This protein binds this small molecule.
Small molecule (SMILES): CC(=O)N[C@@H]1[C@@H](O)[C@H](O)[C@@H](CO)O[C@H]1O

Binding-site contacts:
Ligand atom N2 contacts residue ASN606 of chain 1.H at 2.9 Å (h-bond).
Ligand atom C7 contacts residue ASN606 of chain 1.H at 3.1 Å.
Ligand atom C6 contacts residue LEU609 of chain 1.H at 4.5 Å (hydrophobic).
Ligand atom C1 contacts residue ASN606 of chain 1.H at 1.5 Å.
Ligand atom C5 contacts residue ASN606 of chain 1.H at 3.7 Å.
Ligand atom C4 contacts residue ASN606 of chain 1.H at 4.3 Å.
Ligand atom C8 contacts residue ASN606 of chain 1.H at 4.2 Å.
Ligand atom O5 contacts residue LEU609 of chain 1.H at 3.6 Å.
Ligand atom O7 contacts residue ASN606 of chain 1.H at 3.0 Å (h-bond).
Ligand atom O5 contacts residue ASN606 of chain 1.H at 2.4 Å (h-bond).
Ligand atom C2 contacts residue ASN606 of chain 1.H at 2.5 Å.
Ligand atom C1 contacts residue LEU609 of chain 1.H at 4.3 Å (hydrophobic).
Ligand atom C3 contacts residue ASN606 of chain 1.H at 3.8 Å.
Ligand atom O6 contacts residue LEU609 of chain 1.H at 3.8 Å.

Sequence of chain 1.H:
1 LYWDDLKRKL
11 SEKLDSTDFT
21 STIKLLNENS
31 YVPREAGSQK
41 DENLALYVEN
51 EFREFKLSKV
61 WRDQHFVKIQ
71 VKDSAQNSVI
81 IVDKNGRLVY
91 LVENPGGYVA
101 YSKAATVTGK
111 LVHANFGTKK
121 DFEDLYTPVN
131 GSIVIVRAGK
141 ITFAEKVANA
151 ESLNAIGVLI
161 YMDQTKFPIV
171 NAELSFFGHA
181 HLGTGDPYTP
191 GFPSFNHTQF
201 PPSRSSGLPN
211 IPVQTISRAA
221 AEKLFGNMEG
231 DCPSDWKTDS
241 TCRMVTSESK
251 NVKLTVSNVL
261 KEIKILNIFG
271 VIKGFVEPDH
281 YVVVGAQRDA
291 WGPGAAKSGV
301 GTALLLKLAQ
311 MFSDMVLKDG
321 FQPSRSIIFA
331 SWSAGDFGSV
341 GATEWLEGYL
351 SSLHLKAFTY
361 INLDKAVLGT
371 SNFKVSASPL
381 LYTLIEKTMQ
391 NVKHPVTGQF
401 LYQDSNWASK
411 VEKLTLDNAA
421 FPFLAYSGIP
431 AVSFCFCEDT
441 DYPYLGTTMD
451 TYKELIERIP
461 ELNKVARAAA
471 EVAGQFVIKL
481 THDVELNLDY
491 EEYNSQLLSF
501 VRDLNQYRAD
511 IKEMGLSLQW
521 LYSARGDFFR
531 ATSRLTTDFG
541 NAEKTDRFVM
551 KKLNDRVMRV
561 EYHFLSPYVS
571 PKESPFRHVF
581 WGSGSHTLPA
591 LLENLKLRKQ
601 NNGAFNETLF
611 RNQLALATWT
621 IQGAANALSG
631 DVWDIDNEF